Sequence of chain 1.O:
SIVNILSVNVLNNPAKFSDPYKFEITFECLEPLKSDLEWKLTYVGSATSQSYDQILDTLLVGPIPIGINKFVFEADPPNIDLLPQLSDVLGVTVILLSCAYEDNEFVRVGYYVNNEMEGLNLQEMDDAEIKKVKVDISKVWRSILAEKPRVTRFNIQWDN

Binding-site contacts:
Ligand atom CB contacts residue ASN10 of chain 1.K at 3.9 Å.
Ligand atom CZ contacts residue VAL18 of chain 1.B at 3.8 Å (hydrophobic).
Ligand atom CG contacts residue GLU148 of chain 1.K at 3.6 Å.
Ligand atom O contacts residue VAL9 of chain 1.K at 2.9 Å (h-bond).
Ligand atom CB contacts residue ILE6 of chain 1.K at 4.2 Å (hydrophobic).
Ligand atom CE1 contacts residue VAL18 of chain 1.B at 3.6 Å (hydrophobic).
Ligand atom CG contacts residue ALA147 of chain 1.K at 4.2 Å (hydrophobic).
Ligand atom CB contacts residue VAL9 of chain 1.K at 3.9 Å (hydrophobic).
Ligand atom CB contacts residue TYR19 of chain 1.B at 3.9 Å (hydrophobic).
Ligand atom O contacts residue SER8 of chain 1.K at 3.5 Å.
Ligand atom CD contacts residue VAL152 of chain 1.K at 4.0 Å (hydrophobic).
Ligand atom CD1 contacts residue VAL18 of chain 1.B at 4.2 Å (hydrophobic).
Ligand atom O contacts residue VAL9 of chain 1.K at 4.4 Å.
Ligand atom N contacts residue LEU7 of chain 1.K at 4.4 Å.
Ligand atom CG2 contacts residue SER8 of chain 1.K at 3.9 Å.
Ligand atom CG contacts residue VAL152 of chain 1.K at 3.6 Å (hydrophobic).
Ligand atom O contacts residue SER8 of chain 1.K at 3.5 Å.
Ligand atom CG contacts residue TYR19 of chain 1.B at 4.3 Å (hydrophobic).
Ligand atom O contacts residue TYR19 of chain 1.B at 3.5 Å.
Ligand atom CG2 contacts residue LYS149 of chain 1.O at 3.5 Å.
Ligand atom CA contacts residue VAL9 of chain 1.K at 3.9 Å (hydrophobic).
Ligand atom OG1 contacts residue GLU148 of chain 1.K at 3.7 Å.
Ligand atom CD2 contacts residue ILE69 of chain 1.A at 3.8 Å (hydrophobic).
Ligand atom OH contacts residue VAL18 of chain 1.B at 4.0 Å.
Ligand atom C contacts residue LEU7 of chain 1.K at 4.1 Å (hydrophobic).
Ligand atom CD contacts residue VAL9 of chain 1.K at 3.4 Å (hydrophobic).
Ligand atom CD contacts residue GLU148 of chain 1.K at 4.3 Å.
Ligand atom CD contacts residue ALA147 of chain 1.K at 3.6 Å (hydrophobic).
Ligand atom CA contacts residue SER8 of chain 1.K at 4.0 Å.
Ligand atom CA contacts residue ASN10 of chain 1.K at 4.3 Å.
Ligand atom C contacts residue VAL9 of chain 1.K at 4.2 Å (hydrophobic).
Ligand atom C contacts residue SER8 of chain 1.K at 3.9 Å.
Ligand atom CG contacts residue VAL9 of chain 1.K at 3.8 Å (hydrophobic).
Ligand atom N contacts residue VAL9 of chain 1.K at 3.6 Å.
Ligand atom CA contacts residue LEU7 of chain 1.K at 3.6 Å (hydrophobic).
Ligand atom OH contacts residue THR27 of chain 1.A at 4.4 Å.
Ligand atom O contacts residue LEU7 of chain 1.K at 4.2 Å.
Ligand atom CE2 contacts residue ILE69 of chain 1.A at 4.4 Å (hydrophobic).
Ligand atom CG2 contacts residue GLU148 of chain 1.K at 4.3 Å.
Ligand atom C contacts residue VAL9 of chain 1.K at 3.9 Å (hydrophobic).

Sequence of chain 1.B:
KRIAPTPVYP

Sequence of chain 1.K:
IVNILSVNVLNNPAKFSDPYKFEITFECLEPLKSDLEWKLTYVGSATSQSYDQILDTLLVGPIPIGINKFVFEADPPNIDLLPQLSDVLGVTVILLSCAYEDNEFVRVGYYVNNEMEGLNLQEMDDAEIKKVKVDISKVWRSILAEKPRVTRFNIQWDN

This protein binds this small molecule.
Small molecule (SMILES): CC(C)[C@H](NC(=O)[C@@H]1CC=CN1C(=O)[C@@H](NC(=O)[C@@H]1CCCN1)[C@@H](C)O)C(=O)N[C@H](C=O)Cc1ccc(O)cc1

Sequence of chain 1.A:
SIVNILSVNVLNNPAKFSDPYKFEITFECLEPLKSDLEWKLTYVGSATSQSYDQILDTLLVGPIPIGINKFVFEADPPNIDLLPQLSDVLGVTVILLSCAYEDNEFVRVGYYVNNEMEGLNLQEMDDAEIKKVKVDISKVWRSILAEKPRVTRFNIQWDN